A small-molecule ligand and the protein it binds are described below.
Small molecule (SMILES): O=c1[nH]c(=O)c2[nH+]cn([C@@H]3O[C@H](COP(=O)(O)O)[C@@H](O)[C@H]3O)c2[nH]1

Sequence of chain 2.A:
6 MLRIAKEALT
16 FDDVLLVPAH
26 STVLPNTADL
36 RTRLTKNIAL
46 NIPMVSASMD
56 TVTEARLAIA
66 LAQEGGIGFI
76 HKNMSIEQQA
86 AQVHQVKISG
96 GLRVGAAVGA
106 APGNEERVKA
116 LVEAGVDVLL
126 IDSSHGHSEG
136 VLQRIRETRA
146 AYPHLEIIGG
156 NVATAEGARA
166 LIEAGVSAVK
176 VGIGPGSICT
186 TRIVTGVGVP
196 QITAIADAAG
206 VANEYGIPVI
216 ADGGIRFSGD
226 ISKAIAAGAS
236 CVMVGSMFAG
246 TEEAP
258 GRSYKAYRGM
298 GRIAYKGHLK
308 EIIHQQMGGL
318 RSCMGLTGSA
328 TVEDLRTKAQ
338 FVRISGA

Binding-site contacts:
Ligand atom O5' contacts residue GLY218 of chain 2.A at 3.6 Å.
Ligand atom N1 contacts residue ILE183 of chain 2.A at 3.6 Å.
Ligand atom C2' contacts residue ASP217 of chain 2.A at 3.7 Å.
Ligand atom O2P contacts residue SER241 of chain 2.A at 3.5 Å (h-bond).
Ligand atom N7 contacts residue GLY266 of chain 2.A at 3.7 Å.
Ligand atom O2' contacts residue ASP217 of chain 2.A at 2.6 Å (salt-bridge).
Ligand atom O2 contacts residue THR186 of chain 2.A at 3.6 Å.
Ligand atom O2' contacts residue ASN156 of chain 2.A at 3.6 Å.
Ligand atom O1P contacts residue GLY219 of chain 2.A at 2.9 Å (h-bond).
Ligand atom C2 contacts residue THR185 of chain 2.A at 3.6 Å.
Ligand atom O6 contacts residue MET267 of chain 2.A at 3.5 Å (h-bond).
Ligand atom O5' contacts residue GLY181 of chain 2.A at 3.7 Å.
Ligand atom O3' contacts residue ALA52 of chain 2.A at 3.5 Å.
Ligand atom O3' contacts residue ASP217 of chain 2.A at 2.6 Å (salt-bridge).
Ligand atom C6 contacts residue GLY266 of chain 2.A at 3.7 Å.
Ligand atom O5' contacts residue TYR264 of chain 2.A at 3.9 Å.
Ligand atom O1P contacts residue GLY218 of chain 2.A at 3.9 Å.
Ligand atom C4' contacts residue ASP217 of chain 2.A at 3.5 Å.
Ligand atom O1P contacts residue SER182 of chain 2.A at 3.0 Å (h-bond).
Ligand atom O1P contacts residue GLY181 of chain 2.A at 3.6 Å.
Ligand atom O2 contacts residue THR185 of chain 2.A at 3.3 Å (h-bond).
Ligand atom C2 contacts residue ILE183 of chain 2.A at 3.7 Å (hydrophobic).
Ligand atom O3P contacts residue SER182 of chain 2.A at 2.7 Å (h-bond).
Ligand atom C5 contacts residue MET267 of chain 2.A at 3.9 Å (hydrophobic).
Ligand atom O6 contacts residue GLY266 of chain 2.A at 3.1 Å.
Ligand atom O2P contacts residue GLY240 of chain 2.A at 3.0 Å (h-bond).
Ligand atom N1 contacts residue THR185 of chain 2.A at 2.9 Å (h-bond).
Ligand atom O3P contacts residue TYR264 of chain 2.A at 2.5 Å (h-bond).
Ligand atom O2 contacts residue ILE183 of chain 2.A at 3.9 Å.
Ligand atom O3P contacts residue SER241 of chain 2.A at 3.1 Å (h-bond).
Ligand atom C3' contacts residue ASP217 of chain 2.A at 3.4 Å.
Ligand atom O3' contacts residue MET238 of chain 2.A at 3.7 Å.
Ligand atom C5 contacts residue GLY266 of chain 2.A at 3.9 Å.
Ligand atom P contacts residue SER182 of chain 2.A at 3.7 Å.
Ligand atom O2 contacts residue CYS184 of chain 2.A at 3.5 Å (h-bond).
Ligand atom C6 contacts residue THR185 of chain 2.A at 3.8 Å.
Ligand atom P contacts residue TYR264 of chain 2.A at 3.7 Å.
Ligand atom N7 contacts residue MET267 of chain 2.A at 3.1 Å (h-bond).
Ligand atom C5' contacts residue TYR264 of chain 2.A at 3.7 Å (hydrophobic).
Ligand atom P contacts residue SER241 of chain 2.A at 3.9 Å.